Sequence of chain 1.B:
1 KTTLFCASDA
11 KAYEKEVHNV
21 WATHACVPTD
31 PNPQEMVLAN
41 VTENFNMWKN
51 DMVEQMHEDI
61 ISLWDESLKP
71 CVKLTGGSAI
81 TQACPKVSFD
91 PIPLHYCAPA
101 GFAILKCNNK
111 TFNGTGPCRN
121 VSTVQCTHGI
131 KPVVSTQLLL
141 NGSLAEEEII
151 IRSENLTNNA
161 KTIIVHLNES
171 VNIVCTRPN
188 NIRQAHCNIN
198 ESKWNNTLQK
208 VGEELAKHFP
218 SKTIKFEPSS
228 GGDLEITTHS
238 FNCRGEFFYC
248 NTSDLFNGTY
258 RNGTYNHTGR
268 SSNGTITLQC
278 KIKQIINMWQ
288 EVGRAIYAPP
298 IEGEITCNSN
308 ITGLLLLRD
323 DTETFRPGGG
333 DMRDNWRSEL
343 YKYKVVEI

A protein and the small-molecule ligand that binds it are described below.
Small molecule (SMILES): CC(=O)N[C@@H]1[C@@H](O)[C@H](O)[C@@H](CO)O[C@H]1O

Binding-site contacts:
Ligand atom C4 contacts residue ASP90 of chain 1.A at 3.8 Å.
Ligand atom N2 contacts residue SER306 of chain 1.A at 3.0 Å (h-bond).
Ligand atom C3 contacts residue CYS304 of chain 1.A at 4.0 Å (hydrophobic).
Ligand atom O5 contacts residue ASN141 of chain 1.A at 4.0 Å.
Ligand atom C2 contacts residue SER306 of chain 1.A at 4.0 Å.
Ligand atom C2 contacts residue ASP90 of chain 1.A at 4.1 Å.
Ligand atom C7 contacts residue SER306 of chain 1.A at 3.7 Å.
Ligand atom C6 contacts residue LYS11 of chain 1.B at 4.5 Å.
Ligand atom C1 contacts residue ASN141 of chain 1.A at 3.1 Å.
Ligand atom O3 contacts residue ASP90 of chain 1.A at 3.7 Å.
Ligand atom C8 contacts residue PHE238 of chain 1.A at 4.5 Å (hydrophobic).
Ligand atom C2 contacts residue ASN305 of chain 1.A at 4.3 Å.
Ligand atom C1 contacts residue ASN305 of chain 1.A at 3.4 Å.
Ligand atom C2 contacts residue ASN141 of chain 1.A at 3.2 Å.
Ligand atom O6 contacts residue ASP90 of chain 1.A at 4.0 Å.
Ligand atom C1 contacts residue SER306 of chain 1.A at 4.2 Å.
Ligand atom C3 contacts residue ASN305 of chain 1.A at 4.3 Å.
Ligand atom C8 contacts residue ASN239 of chain 1.A at 4.1 Å.
Ligand atom C3 contacts residue ASP90 of chain 1.A at 4.1 Å.
Ligand atom O5 contacts residue ASN305 of chain 1.A at 3.9 Å.
Ligand atom C5 contacts residue ASN305 of chain 1.A at 3.9 Å.
Ligand atom C8 contacts residue ASN141 of chain 1.A at 3.7 Å.
Ligand atom O3 contacts residue CYS304 of chain 1.A at 3.4 Å (h-bond).
Ligand atom C8 contacts residue LEU140 of chain 1.A at 3.9 Å (hydrophobic).
Ligand atom N2 contacts residue ASN141 of chain 1.A at 2.9 Å (h-bond).
Ligand atom O7 contacts residue PRO91 of chain 1.A at 3.8 Å.
Ligand atom O7 contacts residue ASP90 of chain 1.A at 4.1 Å.
Ligand atom N2 contacts residue CYS304 of chain 1.A at 4.3 Å.
Ligand atom O7 contacts residue ASN141 of chain 1.A at 3.3 Å (h-bond).
Ligand atom C8 contacts residue SER306 of chain 1.A at 3.3 Å.
Ligand atom C7 contacts residue ASN141 of chain 1.A at 3.0 Å.

Sequence of chain 1.A:
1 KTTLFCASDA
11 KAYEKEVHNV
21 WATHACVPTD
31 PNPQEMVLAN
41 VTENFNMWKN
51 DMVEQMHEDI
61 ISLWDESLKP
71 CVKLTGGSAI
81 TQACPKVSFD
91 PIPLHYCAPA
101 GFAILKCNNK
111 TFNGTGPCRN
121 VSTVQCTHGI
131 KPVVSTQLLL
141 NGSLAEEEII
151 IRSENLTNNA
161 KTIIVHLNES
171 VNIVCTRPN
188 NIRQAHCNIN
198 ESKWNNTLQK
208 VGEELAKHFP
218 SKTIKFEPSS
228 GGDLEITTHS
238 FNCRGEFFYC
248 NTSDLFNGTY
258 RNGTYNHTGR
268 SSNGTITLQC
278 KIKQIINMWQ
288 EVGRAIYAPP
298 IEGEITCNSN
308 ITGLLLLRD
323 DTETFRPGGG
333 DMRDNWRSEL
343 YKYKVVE